Sequence of chain 1.C:
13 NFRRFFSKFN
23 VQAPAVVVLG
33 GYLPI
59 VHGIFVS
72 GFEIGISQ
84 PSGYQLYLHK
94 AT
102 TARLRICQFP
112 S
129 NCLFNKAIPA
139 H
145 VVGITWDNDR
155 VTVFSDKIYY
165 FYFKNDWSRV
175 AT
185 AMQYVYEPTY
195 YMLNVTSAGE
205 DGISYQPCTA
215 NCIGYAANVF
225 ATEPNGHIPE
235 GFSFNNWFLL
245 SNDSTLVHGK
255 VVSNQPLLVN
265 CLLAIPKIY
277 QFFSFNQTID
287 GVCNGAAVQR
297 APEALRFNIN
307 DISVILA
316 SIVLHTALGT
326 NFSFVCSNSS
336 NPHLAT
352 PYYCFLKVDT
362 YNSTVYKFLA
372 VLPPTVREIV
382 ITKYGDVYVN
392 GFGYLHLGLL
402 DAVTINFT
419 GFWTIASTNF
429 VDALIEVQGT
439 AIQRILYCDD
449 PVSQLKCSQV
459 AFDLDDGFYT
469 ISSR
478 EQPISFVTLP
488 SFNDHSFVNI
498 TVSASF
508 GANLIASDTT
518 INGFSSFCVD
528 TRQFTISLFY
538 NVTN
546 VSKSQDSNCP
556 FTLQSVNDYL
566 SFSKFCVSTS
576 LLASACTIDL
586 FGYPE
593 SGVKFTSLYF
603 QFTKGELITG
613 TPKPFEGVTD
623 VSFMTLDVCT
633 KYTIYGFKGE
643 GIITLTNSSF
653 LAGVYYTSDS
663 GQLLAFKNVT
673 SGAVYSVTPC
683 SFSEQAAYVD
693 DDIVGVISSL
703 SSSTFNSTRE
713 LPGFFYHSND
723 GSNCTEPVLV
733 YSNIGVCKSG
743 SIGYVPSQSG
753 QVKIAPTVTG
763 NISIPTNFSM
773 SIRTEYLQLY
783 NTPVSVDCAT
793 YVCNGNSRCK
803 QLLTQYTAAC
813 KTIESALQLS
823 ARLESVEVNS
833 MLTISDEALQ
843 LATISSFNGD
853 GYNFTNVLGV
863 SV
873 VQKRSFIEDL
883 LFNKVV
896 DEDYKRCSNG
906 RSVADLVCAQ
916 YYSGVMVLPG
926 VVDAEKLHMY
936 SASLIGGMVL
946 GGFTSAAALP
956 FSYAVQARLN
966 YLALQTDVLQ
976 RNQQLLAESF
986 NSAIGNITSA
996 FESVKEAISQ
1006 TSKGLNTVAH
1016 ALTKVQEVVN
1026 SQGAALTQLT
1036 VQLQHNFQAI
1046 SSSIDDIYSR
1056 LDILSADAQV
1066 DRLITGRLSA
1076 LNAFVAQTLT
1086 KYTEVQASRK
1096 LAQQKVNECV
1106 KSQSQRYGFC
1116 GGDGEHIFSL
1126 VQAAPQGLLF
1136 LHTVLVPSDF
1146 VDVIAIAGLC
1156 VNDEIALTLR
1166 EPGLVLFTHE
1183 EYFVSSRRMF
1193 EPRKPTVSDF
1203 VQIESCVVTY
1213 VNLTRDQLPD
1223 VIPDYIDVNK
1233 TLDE

Binding-site contacts:
Ligand atom C4 contacts residue ASN670 of chain 1.C at 4.3 Å.
Ligand atom C4 contacts residue ASP622 of chain 1.C at 4.0 Å.
Ligand atom N2 contacts residue ASN670 of chain 1.C at 2.9 Å (h-bond).
Ligand atom C1 contacts residue ASN670 of chain 1.C at 1.4 Å.
Ligand atom C7 contacts residue PHE625 of chain 1.C at 4.3 Å (hydrophobic).
Ligand atom O4 contacts residue ASP622 of chain 1.C at 3.8 Å.
Ligand atom O5 contacts residue ASN670 of chain 1.C at 2.4 Å (h-bond).
Ligand atom O3 contacts residue ASP622 of chain 1.C at 3.7 Å.
Ligand atom C5 contacts residue ASN670 of chain 1.C at 3.6 Å.
Ligand atom C2 contacts residue ASP622 of chain 1.C at 4.0 Å.
Ligand atom C8 contacts residue PHE625 of chain 1.C at 3.8 Å (hydrophobic).
Ligand atom C7 contacts residue ASP622 of chain 1.C at 4.1 Å.
Ligand atom C5 contacts residue THR672 of chain 1.C at 4.1 Å.
Ligand atom O7 contacts residue SER624 of chain 1.C at 3.2 Å (h-bond).
Ligand atom C3 contacts residue ASN670 of chain 1.C at 3.8 Å.
Ligand atom C8 contacts residue VAL484 of chain 1.C at 4.2 Å (hydrophobic).
Ligand atom C7 contacts residue SER624 of chain 1.C at 3.7 Å.
Ligand atom O7 contacts residue THR672 of chain 1.C at 3.8 Å.
Ligand atom C2 contacts residue ASN670 of chain 1.C at 2.5 Å.
Ligand atom C7 contacts residue ASN670 of chain 1.C at 4.1 Å.
Ligand atom C6 contacts residue THR672 of chain 1.C at 3.9 Å.
Ligand atom O7 contacts residue ASP622 of chain 1.C at 3.9 Å.
Ligand atom C8 contacts residue MET626 of chain 1.C at 3.9 Å (hydrophobic).
Ligand atom C1 contacts residue SER673 of chain 1.C at 4.5 Å.
Ligand atom C7 contacts residue THR672 of chain 1.C at 4.3 Å.
Ligand atom C8 contacts residue THR672 of chain 1.C at 4.2 Å.
Ligand atom O6 contacts residue SER673 of chain 1.C at 4.1 Å.
Ligand atom O7 contacts residue PHE625 of chain 1.C at 4.0 Å.
Ligand atom C8 contacts residue SER624 of chain 1.C at 3.8 Å.
Ligand atom C6 contacts residue SER673 of chain 1.C at 4.0 Å.
Ligand atom O5 contacts residue THR672 of chain 1.C at 4.5 Å.
Ligand atom O5 contacts residue SER673 of chain 1.C at 3.8 Å.
Ligand atom C3 contacts residue ASP622 of chain 1.C at 3.2 Å.
Ligand atom N2 contacts residue ASP622 of chain 1.C at 3.8 Å.

This small molecule binds to this protein.
Small molecule (SMILES): CC(=O)N[C@H]1[C@H](O[C@H]2[C@H](O)[C@@H](NC(C)=O)CO[C@@H]2CO)O[C@H](CO)[C@@H](O[C@@H]2O[C@H](CO)[C@@H](O)[C@H](O)[C@@H]2O)[C@@H]1O